Binding-site contacts:
Ligand atom O5' contacts residue HIS109 of chain 2.A at 2.8 Å (h-bond).
Ligand atom O1B contacts residue ASP205 of chain 2.A at 3.5 Å (salt-bridge).
Ligand atom PA contacts residue ARG58 of chain 2.A at 3.5 Å.
Ligand atom O1G contacts residue LYS206 of chain 2.A at 3.5 Å (salt-bridge).
Ligand atom PB contacts residue ASP205 of chain 2.A at 3.5 Å.
Ligand atom N4 contacts residue GLN269 of chain 2.A at 3.3 Å (h-bond).
Ligand atom PB contacts residue MG1 of chain 2.E at 3.5 Å.
Ligand atom O2A contacts residue HIS61 of chain 2.A at 3.0 Å (h-bond).
Ligand atom O1G contacts residue TYR209 of chain 2.A at 2.4 Å (h-bond).
Ligand atom O1A contacts residue FE1 of chain 2.C at 3.5 Å.
Ligand atom O5' contacts residue ARG58 of chain 2.A at 3.5 Å (salt-bridge).
Ligand atom O2B contacts residue HIS109 of chain 2.A at 3.4 Å.
Ligand atom C4' contacts residue ARG58 of chain 2.A at 3.5 Å.
Ligand atom N1 contacts residue HIS109 of chain 2.A at 3.3 Å.
Ligand atom O2A contacts residue ASP101 of chain 2.A at 2.8 Å (salt-bridge).
Ligand atom O3' contacts residue TYR209 of chain 2.A at 3.4 Å.
Ligand atom O3' contacts residue GLN43 of chain 2.A at 3.0 Å (h-bond).
Ligand atom PA contacts residue MN1 of chain 2.D at 3.2 Å.
Ligand atom O2A contacts residue FE1 of chain 2.C at 2.0 Å.
Ligand atom N3A contacts residue ASP205 of chain 2.A at 2.7 Å (salt-bridge).
Ligand atom O1A contacts residue HIS104 of chain 2.A at 3.0 Å (h-bond).
Ligand atom O1G contacts residue ARG260 of chain 2.A at 3.1 Å (salt-bridge).
Ligand atom O2G contacts residue ARG260 of chain 2.A at 3.5 Å (salt-bridge).
Ligand atom O1A contacts residue MN1 of chain 2.D at 2.1 Å.
Ligand atom C3' contacts residue TYR209 of chain 2.A at 3.5 Å (hydrophobic).
Ligand atom PA contacts residue FE1 of chain 2.C at 3.0 Å.
Ligand atom O2A contacts residue ASP205 of chain 2.A at 3.0 Å (salt-bridge).
Ligand atom O1B contacts residue MG1 of chain 2.E at 2.5 Å.
Ligand atom O4' contacts residue HIS109 of chain 2.A at 2.9 Å.
Ligand atom C6 contacts residue HIS109 of chain 2.A at 3.4 Å.
Ligand atom C5' contacts residue HIS109 of chain 2.A at 3.5 Å.
Ligand atom O1A contacts residue ASP101 of chain 2.A at 2.8 Å (salt-bridge).
Ligand atom O3G contacts residue MG1 of chain 2.E at 2.2 Å.
Ligand atom O4' contacts residue ARG58 of chain 2.A at 3.2 Å (salt-bridge).
Ligand atom O2A contacts residue ARG58 of chain 2.A at 3.0 Å (salt-bridge).
Ligand atom O3B contacts residue MG1 of chain 2.E at 3.5 Å.
Ligand atom O3G contacts residue LYS206 of chain 2.A at 3.1 Å (salt-bridge).
Ligand atom O3' contacts residue ASP213 of chain 2.A at 2.7 Å (salt-bridge).
Ligand atom PG contacts residue MG1 of chain 2.E at 3.5 Å.
Ligand atom O1A contacts residue HIS127 of chain 2.A at 2.7 Å (h-bond).

Sequence of chain 2.A:
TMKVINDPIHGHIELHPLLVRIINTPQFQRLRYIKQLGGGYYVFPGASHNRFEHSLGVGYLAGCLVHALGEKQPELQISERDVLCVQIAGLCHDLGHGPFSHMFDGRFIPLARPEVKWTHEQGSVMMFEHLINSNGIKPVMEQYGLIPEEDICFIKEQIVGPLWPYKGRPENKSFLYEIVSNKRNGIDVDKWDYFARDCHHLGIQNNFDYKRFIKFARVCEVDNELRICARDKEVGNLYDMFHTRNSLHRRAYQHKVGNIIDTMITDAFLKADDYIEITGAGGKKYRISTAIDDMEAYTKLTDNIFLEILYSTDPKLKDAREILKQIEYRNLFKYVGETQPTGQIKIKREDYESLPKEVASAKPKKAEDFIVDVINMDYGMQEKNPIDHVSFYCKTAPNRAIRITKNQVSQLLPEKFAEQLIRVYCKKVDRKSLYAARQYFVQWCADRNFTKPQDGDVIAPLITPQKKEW

A small-molecule ligand and the protein it binds are described below.
Small molecule (SMILES): Nc1ccn([C@H]2C[C@H](O)[C@@H](COP(=O)(O)NP(=O)(O)OP(=O)(O)O)O2)c(=O)n1